The small molecule below binds the protein below.
Small molecule (SMILES): CC(=O)N[C@@H]1[C@@H](O)[C@H](O)[C@@H](CO)O[C@H]1O

Binding-site contacts:
Ligand atom C1 contacts residue ASN332 of chain 1.A at 1.4 Å.
Ligand atom C1 contacts residue SER334 of chain 1.A at 4.0 Å.
Ligand atom C8 contacts residue ASN332 of chain 1.A at 4.4 Å.
Ligand atom C5 contacts residue ASN332 of chain 1.A at 3.7 Å.
Ligand atom C5 contacts residue SER334 of chain 1.A at 4.0 Å.
Ligand atom O5 contacts residue VAL335 of chain 1.A at 3.8 Å.
Ligand atom C3 contacts residue ASN332 of chain 1.A at 3.6 Å.
Ligand atom C1 contacts residue VAL335 of chain 1.A at 4.3 Å (hydrophobic).
Ligand atom C7 contacts residue ASN332 of chain 1.A at 3.4 Å.
Ligand atom N2 contacts residue ASN332 of chain 1.A at 2.6 Å (h-bond).
Ligand atom O5 contacts residue SER334 of chain 1.A at 4.1 Å.
Ligand atom C4 contacts residue ASN332 of chain 1.A at 4.2 Å.
Ligand atom O5 contacts residue ASN332 of chain 1.A at 2.4 Å (h-bond).
Ligand atom O7 contacts residue ASN332 of chain 1.A at 3.9 Å.
Ligand atom C2 contacts residue ASN332 of chain 1.A at 2.3 Å.

Sequence of chain 1.A:
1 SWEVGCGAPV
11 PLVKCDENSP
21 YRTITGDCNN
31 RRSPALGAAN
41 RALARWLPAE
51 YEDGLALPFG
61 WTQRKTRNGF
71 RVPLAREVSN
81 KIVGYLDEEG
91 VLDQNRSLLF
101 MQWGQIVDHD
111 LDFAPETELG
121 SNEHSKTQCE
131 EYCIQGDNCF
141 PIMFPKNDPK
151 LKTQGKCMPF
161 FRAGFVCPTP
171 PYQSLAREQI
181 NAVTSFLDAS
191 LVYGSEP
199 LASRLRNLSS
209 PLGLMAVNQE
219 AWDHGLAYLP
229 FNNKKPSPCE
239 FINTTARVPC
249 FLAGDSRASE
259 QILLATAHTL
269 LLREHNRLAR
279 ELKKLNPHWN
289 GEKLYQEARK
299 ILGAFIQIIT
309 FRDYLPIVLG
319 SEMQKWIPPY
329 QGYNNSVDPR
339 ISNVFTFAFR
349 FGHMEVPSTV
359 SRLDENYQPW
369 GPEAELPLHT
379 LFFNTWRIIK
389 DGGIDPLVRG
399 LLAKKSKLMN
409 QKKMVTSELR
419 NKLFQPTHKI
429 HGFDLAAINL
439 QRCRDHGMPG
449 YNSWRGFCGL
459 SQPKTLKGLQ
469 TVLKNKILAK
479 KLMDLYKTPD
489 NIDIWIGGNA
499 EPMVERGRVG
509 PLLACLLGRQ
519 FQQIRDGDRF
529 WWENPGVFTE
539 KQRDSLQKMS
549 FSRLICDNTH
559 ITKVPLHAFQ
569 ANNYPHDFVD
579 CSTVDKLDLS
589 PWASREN